Sequence of chain 1.E:
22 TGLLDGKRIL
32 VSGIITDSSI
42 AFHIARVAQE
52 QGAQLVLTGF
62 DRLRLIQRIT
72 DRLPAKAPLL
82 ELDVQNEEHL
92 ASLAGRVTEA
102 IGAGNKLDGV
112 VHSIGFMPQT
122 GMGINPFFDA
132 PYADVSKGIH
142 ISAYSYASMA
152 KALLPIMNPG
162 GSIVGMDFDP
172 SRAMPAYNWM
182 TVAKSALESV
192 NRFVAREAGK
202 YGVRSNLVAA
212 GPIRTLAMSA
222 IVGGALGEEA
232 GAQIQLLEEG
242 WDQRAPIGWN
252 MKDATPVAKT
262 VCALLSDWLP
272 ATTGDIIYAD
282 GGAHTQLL

This protein binds this small molecule.
Small molecule (SMILES): Cc1ccccc1Oc1ccc(Cn2cc(C3CC3)nn2)cc1O

Binding-site contacts:
Ligand atom CAA contacts residue GLY116 of chain 1.E at 3.5 Å.
Ligand atom CAS contacts residue NAD1 of chain 1.W at 3.3 Å.
Ligand atom CAI contacts residue NAD1 of chain 1.W at 3.5 Å.
Ligand atom CAG contacts residue MET219 of chain 1.E at 3.8 Å (hydrophobic).
Ligand atom NAO contacts residue LEU238 of chain 1.E at 3.8 Å.
Ligand atom OAP contacts residue ALA218 of chain 1.E at 3.8 Å.
Ligand atom NAN contacts residue LEU238 of chain 1.E at 3.8 Å.
Ligand atom CAE contacts residue PHE117 of chain 1.E at 3.6 Å (hydrophobic).
Ligand atom OAB contacts residue TYR178 of chain 1.E at 2.4 Å (h-bond).
Ligand atom CAR contacts residue NAD1 of chain 1.W at 3.1 Å.
Ligand atom OAB contacts residue NAD1 of chain 1.W at 2.6 Å (h-bond).
Ligand atom CAU contacts residue ALA218 of chain 1.E at 3.8 Å (hydrophobic).
Ligand atom CAS contacts residue TYR178 of chain 1.E at 3.3 Å (hydrophobic).
Ligand atom CAL contacts residue LEU237 of chain 1.E at 3.7 Å (hydrophobic).
Ligand atom CAL contacts residue PRO176 of chain 1.E at 3.6 Å (hydrophobic).
Ligand atom CAD contacts residue MET123 of chain 1.E at 3.7 Å (hydrophobic).
Ligand atom CAK contacts residue ALA177 of chain 1.E at 3.4 Å (hydrophobic).
Ligand atom CAH contacts residue ILE222 of chain 1.E at 3.9 Å (hydrophobic).
Ligand atom CAI contacts residue TYR178 of chain 1.E at 3.3 Å (hydrophobic).
Ligand atom CAM contacts residue NAD1 of chain 1.W at 3.1 Å.
Ligand atom CAC contacts residue MET118 of chain 1.E at 3.9 Å (hydrophobic).
Ligand atom NAO contacts residue MET219 of chain 1.E at 3.6 Å.
Ligand atom CAJ contacts residue TYR178 of chain 1.E at 3.7 Å (hydrophobic).
Ligand atom CAK contacts residue PRO176 of chain 1.E at 3.8 Å (hydrophobic).
Ligand atom OAP contacts residue NAD1 of chain 1.W at 3.2 Å.
Ligand atom NAO contacts residue ILE222 of chain 1.E at 3.6 Å.
Ligand atom NAN contacts residue ILE222 of chain 1.E at 3.7 Å.
Ligand atom CAG contacts residue ILE222 of chain 1.E at 3.5 Å (hydrophobic).
Ligand atom CAJ contacts residue PHE169 of chain 1.E at 3.5 Å (hydrophobic).
Ligand atom NAN contacts residue GLN234 of chain 1.E at 3.5 Å (h-bond).
Ligand atom CAA contacts residue NAD1 of chain 1.W at 3.5 Å.
Ligand atom CAE contacts residue GLY116 of chain 1.E at 3.6 Å.
Ligand atom CAH contacts residue NAD1 of chain 1.W at 3.2 Å.
Ligand atom CAG contacts residue NAD1 of chain 1.W at 3.0 Å.
Ligand atom CAD contacts residue MET181 of chain 1.E at 3.8 Å (hydrophobic).
Ligand atom NAX contacts residue ILE222 of chain 1.E at 3.8 Å.
Ligand atom CAV contacts residue NAD1 of chain 1.W at 3.3 Å.
Ligand atom CAA contacts residue ALA218 of chain 1.E at 3.5 Å (hydrophobic).
Ligand atom CAQ contacts residue ALA218 of chain 1.E at 3.6 Å (hydrophobic).
Ligand atom CAH contacts residue MET219 of chain 1.E at 3.8 Å (hydrophobic).